Binding-site contacts:
Ligand atom C7 contacts residue THR57 of chain 1.HB at 4.0 Å.
Ligand atom C8 contacts residue ARG56 of chain 1.HB at 4.3 Å.
Ligand atom C8 contacts residue THR50 of chain 1.HB at 4.4 Å.
Ligand atom C7 contacts residue TYR139 of chain 1.HB at 3.5 Å (hydrophobic).
Ligand atom O7 contacts residue ASN48 of chain 1.HB at 3.7 Å.
Ligand atom C8 contacts residue PHE115 of chain 1.HB at 4.0 Å (hydrophobic).
Ligand atom O1S6 contacts residue GLY53 of chain 1.HB at 3.9 Å.
Ligand atom C3 contacts residue ASN48 of chain 1.HB at 3.8 Å.
Ligand atom C7 contacts residue SER54 of chain 1.HB at 4.4 Å.
Ligand atom C8 contacts residue SER55 of chain 1.HB at 3.2 Å.
Ligand atom C7 contacts residue TYR59 of chain 1.HB at 3.4 Å (hydrophobic).
Ligand atom C7 contacts residue ASN48 of chain 1.HB at 3.5 Å.
Ligand atom C1 contacts residue THR50 of chain 1.HB at 4.4 Å.
Ligand atom O7 contacts residue TYR139 of chain 1.HB at 4.3 Å.
Ligand atom C8 contacts residue SER54 of chain 1.HB at 3.1 Å.
Ligand atom N2 contacts residue ASN48 of chain 1.HB at 2.9 Å (h-bond).
Ligand atom C4 contacts residue ASN48 of chain 1.HB at 4.2 Å.
Ligand atom C6 contacts residue THR50 of chain 1.HB at 3.6 Å.
Ligand atom C2 contacts residue ASN48 of chain 1.HB at 2.4 Å.
Ligand atom O7 contacts residue TYR59 of chain 1.HB at 2.3 Å (h-bond).
Ligand atom C7 contacts residue SER55 of chain 1.HB at 4.4 Å.
Ligand atom O5 contacts residue ASN48 of chain 1.HB at 2.4 Å (h-bond).
Ligand atom N2 contacts residue TYR139 of chain 1.HB at 3.6 Å.
Ligand atom C1 contacts residue ASN48 of chain 1.HB at 1.4 Å.
Ligand atom O7 contacts residue THR57 of chain 1.HB at 3.8 Å.
Ligand atom C8 contacts residue TYR139 of chain 1.HB at 3.2 Å (hydrophobic).
Ligand atom C5 contacts residue THR50 of chain 1.HB at 3.8 Å.
Ligand atom O5 contacts residue THR50 of chain 1.HB at 3.8 Å.
Ligand atom C8 contacts residue TYR59 of chain 1.HB at 3.9 Å (hydrophobic).
Ligand atom C8 contacts residue THR57 of chain 1.HB at 3.8 Å.
Ligand atom O6 contacts residue THR50 of chain 1.HB at 4.5 Å.
Ligand atom C5 contacts residue ASN48 of chain 1.HB at 3.7 Å.

Sequence of chain 1.HB:
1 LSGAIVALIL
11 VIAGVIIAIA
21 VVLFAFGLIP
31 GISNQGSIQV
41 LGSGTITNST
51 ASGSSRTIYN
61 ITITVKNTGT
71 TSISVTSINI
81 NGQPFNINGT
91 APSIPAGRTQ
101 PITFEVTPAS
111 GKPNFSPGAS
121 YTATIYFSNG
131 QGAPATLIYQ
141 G

A protein and the small-molecule ligand that binds it are described below.
Small molecule (SMILES): CC(=O)N[C@H]1[C@H](O[C@H]2[C@H](O)[C@@H](NC(C)=O)CO[C@@H]2CO)O[C@H](CO)[C@@H](O)[C@@H]1O[C@@H]1O[C@H](CS(=O)(=O)O)[C@@H](O)[C@H](O)[C@H]1O